This small molecule binds to this protein.
Small molecule (SMILES): Oc1ccncc1

Sequence of chain 2.A:
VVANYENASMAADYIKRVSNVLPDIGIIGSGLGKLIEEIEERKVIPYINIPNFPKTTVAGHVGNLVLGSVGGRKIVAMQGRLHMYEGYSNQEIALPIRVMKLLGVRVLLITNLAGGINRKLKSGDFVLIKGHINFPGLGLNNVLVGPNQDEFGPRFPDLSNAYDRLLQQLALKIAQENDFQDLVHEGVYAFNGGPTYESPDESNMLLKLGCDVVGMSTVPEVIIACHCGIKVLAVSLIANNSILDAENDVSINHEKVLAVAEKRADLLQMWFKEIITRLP

Binding-site contacts:
Ligand atom C2 contacts residue VAL262 of chain 2.A at 4.0 Å (hydrophobic).
Ligand atom C4 contacts residue ALA119 of chain 2.A at 4.3 Å (hydrophobic).
Ligand atom C2 contacts residue ASN245 of chain 2.A at 3.8 Å.
Ligand atom C2 contacts residue GLY120 of chain 2.A at 3.7 Å.
Ligand atom N contacts residue ALA119 of chain 2.A at 3.6 Å.
Ligand atom C1 contacts residue ALA119 of chain 2.A at 3.8 Å (hydrophobic).
Ligand atom C4 contacts residue GLU203 of chain 2.A at 3.2 Å.
Ligand atom O contacts residue GLU203 of chain 2.A at 4.3 Å.
Ligand atom N contacts residue TYR202 of chain 2.A at 4.4 Å.
Ligand atom O contacts residue MET221 of chain 2.A at 3.8 Å.
Ligand atom C contacts residue TYR202 of chain 2.A at 3.8 Å (hydrophobic).
Ligand atom C1 contacts residue GLY120 of chain 2.A at 3.9 Å.
Ligand atom C contacts residue GLY120 of chain 2.A at 3.8 Å.
Ligand atom C contacts residue GLU203 of chain 2.A at 4.2 Å.
Ligand atom C1 contacts residue LEU118 of chain 2.A at 4.0 Å (hydrophobic).
Ligand atom C3 contacts residue ASN245 of chain 2.A at 3.4 Å.
Ligand atom C3 contacts residue GLU203 of chain 2.A at 3.4 Å.
Ligand atom N contacts residue ASN245 of chain 2.A at 2.8 Å (h-bond).
Ligand atom C4 contacts residue GLY120 of chain 2.A at 3.6 Å.
Ligand atom C3 contacts residue SER247 of chain 2.A at 4.4 Å.
Ligand atom C contacts residue VAL219 of chain 2.A at 4.0 Å (hydrophobic).
Ligand atom C contacts residue ALA119 of chain 2.A at 4.1 Å (hydrophobic).
Ligand atom C4 contacts residue VAL219 of chain 2.A at 4.0 Å (hydrophobic).
Ligand atom O contacts residue VAL219 of chain 2.A at 4.0 Å.
Ligand atom C4 contacts residue TYR202 of chain 2.A at 3.6 Å (hydrophobic).
Ligand atom C1 contacts residue TYR202 of chain 2.A at 3.9 Å (hydrophobic).
Ligand atom O contacts residue DMS1 of chain 2.C at 4.0 Å.
Ligand atom C2 contacts residue ALA244 of chain 2.A at 4.1 Å (hydrophobic).
Ligand atom N contacts residue GLY120 of chain 2.A at 3.5 Å (h-bond).
Ligand atom N contacts residue ILE257 of chain 2.A at 4.4 Å.
Ligand atom C3 contacts residue TYR202 of chain 2.A at 4.0 Å (hydrophobic).
Ligand atom O contacts residue TYR202 of chain 2.A at 4.1 Å.
Ligand atom C3 contacts residue ALA119 of chain 2.A at 4.1 Å (hydrophobic).
Ligand atom C1 contacts residue DMS1 of chain 2.C at 4.2 Å.
Ligand atom C2 contacts residue TYR202 of chain 2.A at 4.2 Å (hydrophobic).
Ligand atom N contacts residue ALA244 of chain 2.A at 4.3 Å.
Ligand atom C2 contacts residue ALA119 of chain 2.A at 3.5 Å (hydrophobic).
Ligand atom C3 contacts residue GLY120 of chain 2.A at 3.4 Å.
Ligand atom O contacts residue GLY220 of chain 2.A at 3.7 Å.